This small molecule binds to this protein.
Small molecule (SMILES): CCc1ccccc1-c1ccc(C[NH2+]CCc2nc3ccccc3[nH]2)cc1Cl

Binding-site contacts:
Ligand atom C6 contacts residue MET220 of chain 1.A at 3.9 Å (hydrophobic).
Ligand atom C22 contacts residue ILE163 of chain 1.A at 3.6 Å (hydrophobic).
Ligand atom C22 contacts residue VAL161 of chain 1.A at 3.3 Å (hydrophobic).
Ligand atom C5 contacts residue MET224 of chain 1.A at 3.7 Å (hydrophobic).
Ligand atom C15 contacts residue HIS159 of chain 1.A at 3.3 Å.
Ligand atom N contacts residue PHE120 of chain 1.A at 3.1 Å.
Ligand atom CL contacts residue ILE139 of chain 1.A at 3.6 Å.
Ligand atom C20 contacts residue LEU44 of chain 1.A at 3.9 Å (hydrophobic).
Ligand atom C4 contacts residue MET220 of chain 1.A at 3.5 Å (hydrophobic).
Ligand atom C14 contacts residue PRO158 of chain 1.A at 3.3 Å (hydrophobic).
Ligand atom C12 contacts residue LEU123 of chain 1.A at 3.8 Å (hydrophobic).
Ligand atom C10 contacts residue LEU123 of chain 1.A at 3.9 Å (hydrophobic).
Ligand atom N contacts residue VAL161 of chain 1.A at 2.9 Å (h-bond).
Ligand atom C23 contacts residue ILE163 of chain 1.A at 3.8 Å (hydrophobic).
Ligand atom C11 contacts residue VAL161 of chain 1.A at 3.7 Å (hydrophobic).
Ligand atom C5 contacts residue MET220 of chain 1.A at 3.4 Å (hydrophobic).
Ligand atom C1 contacts residue ILE163 of chain 1.A at 3.8 Å (hydrophobic).
Ligand atom C12 contacts residue VAL161 of chain 1.A at 3.2 Å (hydrophobic).
Ligand atom C22 contacts residue PRO158 of chain 1.A at 3.7 Å (hydrophobic).
Ligand atom C contacts residue ILE139 of chain 1.A at 3.3 Å (hydrophobic).
Ligand atom C17 contacts residue HIS159 of chain 1.A at 3.9 Å.
Ligand atom C13 contacts residue PRO158 of chain 1.A at 3.7 Å (hydrophobic).
Ligand atom C14 contacts residue VAL161 of chain 1.A at 3.4 Å (hydrophobic).
Ligand atom C4 contacts residue MET224 of chain 1.A at 3.5 Å (hydrophobic).
Ligand atom C18 contacts residue VAL52 of chain 1.A at 3.9 Å (hydrophobic).
Ligand atom N1 contacts residue HIS159 of chain 1.A at 2.6 Å (h-bond).
Ligand atom CL contacts residue MET220 of chain 1.A at 3.4 Å.
Ligand atom C13 contacts residue PHE120 of chain 1.A at 3.5 Å (hydrophobic).
Ligand atom C21 contacts residue MET162 of chain 1.A at 3.9 Å (hydrophobic).
Ligand atom CL contacts residue VAL161 of chain 1.A at 3.0 Å.
Ligand atom C contacts residue TYR135 of chain 1.A at 3.2 Å (hydrophobic).
Ligand atom C14 contacts residue HIS159 of chain 1.A at 3.1 Å.
Ligand atom C12 contacts residue PHE120 of chain 1.A at 3.6 Å (hydrophobic).
Ligand atom C19 contacts residue GLY45 of chain 1.A at 3.8 Å.
Ligand atom C1 contacts residue TYR135 of chain 1.A at 3.9 Å (hydrophobic).
Ligand atom C20 contacts residue MET162 of chain 1.A at 3.9 Å (hydrophobic).
Ligand atom N contacts residue PRO158 of chain 1.A at 2.9 Å (h-bond).
Ligand atom C13 contacts residue VAL161 of chain 1.A at 3.1 Å (hydrophobic).
Ligand atom C19 contacts residue LEU44 of chain 1.A at 3.7 Å (hydrophobic).
Ligand atom C16 contacts residue HIS159 of chain 1.A at 3.8 Å.

Sequence of chain 1.A:
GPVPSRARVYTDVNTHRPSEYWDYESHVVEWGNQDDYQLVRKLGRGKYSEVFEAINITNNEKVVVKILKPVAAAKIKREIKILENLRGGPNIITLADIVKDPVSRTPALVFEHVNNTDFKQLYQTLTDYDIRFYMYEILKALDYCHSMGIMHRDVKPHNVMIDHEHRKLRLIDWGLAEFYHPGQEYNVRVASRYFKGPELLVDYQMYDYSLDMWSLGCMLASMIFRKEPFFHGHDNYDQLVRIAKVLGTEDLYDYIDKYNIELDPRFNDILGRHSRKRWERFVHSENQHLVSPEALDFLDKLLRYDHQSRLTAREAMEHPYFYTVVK